A protein and the small-molecule ligand that binds it are described below.
Small molecule (SMILES): OC[C@H]1O[C@@](CO)(O[C@H]2O[C@H](CO)[C@@H](O)[C@H](O)[C@H]2O)[C@@H](O)[C@@H]1O

Sequence of chain 1.C:
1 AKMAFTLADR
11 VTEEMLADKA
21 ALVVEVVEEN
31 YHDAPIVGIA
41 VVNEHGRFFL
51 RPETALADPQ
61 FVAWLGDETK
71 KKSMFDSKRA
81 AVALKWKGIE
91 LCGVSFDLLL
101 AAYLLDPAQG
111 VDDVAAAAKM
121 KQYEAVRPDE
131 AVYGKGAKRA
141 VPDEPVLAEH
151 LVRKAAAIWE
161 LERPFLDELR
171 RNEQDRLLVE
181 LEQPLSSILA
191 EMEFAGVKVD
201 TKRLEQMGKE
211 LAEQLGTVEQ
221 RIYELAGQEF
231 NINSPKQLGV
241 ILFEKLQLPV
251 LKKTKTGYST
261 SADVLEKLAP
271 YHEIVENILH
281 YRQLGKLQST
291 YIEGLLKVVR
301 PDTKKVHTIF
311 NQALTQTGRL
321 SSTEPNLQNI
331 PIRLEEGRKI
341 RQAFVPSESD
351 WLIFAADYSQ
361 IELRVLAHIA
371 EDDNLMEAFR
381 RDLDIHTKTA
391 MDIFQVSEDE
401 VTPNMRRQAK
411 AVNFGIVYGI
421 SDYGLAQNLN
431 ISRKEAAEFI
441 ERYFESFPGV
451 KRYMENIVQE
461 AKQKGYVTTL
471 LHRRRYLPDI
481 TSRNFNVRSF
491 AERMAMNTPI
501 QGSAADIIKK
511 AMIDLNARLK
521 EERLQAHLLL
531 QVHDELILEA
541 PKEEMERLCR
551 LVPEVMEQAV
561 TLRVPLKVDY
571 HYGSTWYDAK

Binding-site contacts:
Ligand atom C3 contacts residue GLN459 of chain 1.C at 4.3 Å.
Ligand atom O3 contacts residue GLU492 of chain 1.C at 3.7 Å.
Ligand atom O4 contacts residue GLN459 of chain 1.C at 2.9 Å (h-bond).
Ligand atom O3 contacts residue VAL458 of chain 1.C at 3.7 Å.
Ligand atom C4 contacts residue LYS462 of chain 1.C at 4.4 Å.
Ligand atom C4 contacts residue GLN459 of chain 1.C at 3.7 Å.
Ligand atom C3 contacts residue GLU492 of chain 1.C at 3.7 Å.
Ligand atom C2 contacts residue GLU492 of chain 1.C at 3.6 Å.
Ligand atom O3 contacts residue ILE480 of chain 1.C at 4.4 Å.
Ligand atom C1 contacts residue GLU492 of chain 1.C at 4.4 Å.
Ligand atom C2 contacts residue ARG488 of chain 1.C at 4.0 Å.
Ligand atom O3 contacts residue GLU455 of chain 1.C at 4.4 Å.
Ligand atom O4 contacts residue GLU455 of chain 1.C at 3.6 Å.
Ligand atom O3 contacts residue ARG488 of chain 1.C at 3.6 Å.
Ligand atom C5 contacts residue GLN459 of chain 1.C at 3.7 Å.
Ligand atom O2 contacts residue GLU492 of chain 1.C at 3.9 Å.
Ligand atom O2 contacts residue GLU492 of chain 1.C at 2.6 Å (salt-bridge).
Ligand atom O3 contacts residue GLN459 of chain 1.C at 4.5 Å.
Ligand atom C1 contacts residue GLU492 of chain 1.C at 3.5 Å.
Ligand atom O6 contacts residue GLN459 of chain 1.C at 4.1 Å.
Ligand atom O2 contacts residue ARG488 of chain 1.C at 3.0 Å (salt-bridge).
Ligand atom O4 contacts residue LYS462 of chain 1.C at 3.4 Å (salt-bridge).
Ligand atom C6 contacts residue GLN459 of chain 1.C at 4.2 Å.
Ligand atom O1 contacts residue GLU492 of chain 1.C at 4.2 Å.